Sequence of chain 1.E:
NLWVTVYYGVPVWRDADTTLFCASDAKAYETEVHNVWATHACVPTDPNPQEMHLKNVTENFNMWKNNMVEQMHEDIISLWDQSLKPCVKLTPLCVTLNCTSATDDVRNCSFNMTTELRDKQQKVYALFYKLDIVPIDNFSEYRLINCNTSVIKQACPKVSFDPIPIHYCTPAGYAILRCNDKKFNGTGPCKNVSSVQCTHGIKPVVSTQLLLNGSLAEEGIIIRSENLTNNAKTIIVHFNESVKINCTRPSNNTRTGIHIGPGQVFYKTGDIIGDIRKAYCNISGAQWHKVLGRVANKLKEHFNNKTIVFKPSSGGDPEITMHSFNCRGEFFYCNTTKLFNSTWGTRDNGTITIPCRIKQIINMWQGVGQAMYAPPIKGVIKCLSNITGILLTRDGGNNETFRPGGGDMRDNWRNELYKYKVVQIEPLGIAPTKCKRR

A small-molecule ligand and the protein it binds are described below.
Small molecule (SMILES): CC(=O)N[C@H]1[C@H](O[C@H]2[C@H](O)[C@@H](NC(C)=O)CO[C@@H]2CO)O[C@H](CO)[C@@H](O[C@@H]2O[C@H](CO)[C@@H](O)[C@H](O)[C@@H]2O)[C@@H]1O

Binding-site contacts:
Ligand atom C8 contacts residue ASN355 of chain 1.E at 3.8 Å.
Ligand atom C1 contacts residue SER419 of chain 1.E at 3.8 Å.
Ligand atom C2 contacts residue ASN242 of chain 1.E at 2.5 Å.
Ligand atom C1 contacts residue ASN242 of chain 1.E at 1.4 Å.
Ligand atom C8 contacts residue SER419 of chain 1.E at 3.7 Å.
Ligand atom O6 contacts residue ASP191 of chain 1.E at 3.8 Å.
Ligand atom C3 contacts residue SER419 of chain 1.E at 3.6 Å.
Ligand atom N2 contacts residue ASN242 of chain 1.E at 2.9 Å (h-bond).
Ligand atom C6 contacts residue LEU418 of chain 1.E at 4.4 Å (hydrophobic).
Ligand atom O7 contacts residue ASN242 of chain 1.E at 4.5 Å.
Ligand atom C4 contacts residue LEU418 of chain 1.E at 3.7 Å (hydrophobic).
Ligand atom C7 contacts residue SER419 of chain 1.E at 3.6 Å.
Ligand atom C6 contacts residue ASP191 of chain 1.E at 4.4 Å.
Ligand atom O7 contacts residue CYS356 of chain 1.E at 4.4 Å.
Ligand atom C7 contacts residue ASN242 of chain 1.E at 3.9 Å.
Ligand atom C3 contacts residue CYS417 of chain 1.E at 4.4 Å (hydrophobic).
Ligand atom C2 contacts residue LEU418 of chain 1.E at 4.1 Å (hydrophobic).
Ligand atom C8 contacts residue LEU241 of chain 1.E at 4.1 Å (hydrophobic).
Ligand atom O4 contacts residue LEU418 of chain 1.E at 3.7 Å.
Ligand atom C7 contacts residue ASN355 of chain 1.E at 4.0 Å.
Ligand atom C4 contacts residue ASN242 of chain 1.E at 4.2 Å.
Ligand atom C7 contacts residue LEU418 of chain 1.E at 4.2 Å (hydrophobic).
Ligand atom O3 contacts residue CYS417 of chain 1.E at 3.8 Å.
Ligand atom C3 contacts residue LEU418 of chain 1.E at 3.4 Å (hydrophobic).
Ligand atom O5 contacts residue LEU418 of chain 1.E at 4.1 Å.
Ligand atom O5 contacts residue ASN242 of chain 1.E at 2.3 Å (h-bond).
Ligand atom C3 contacts residue ASN242 of chain 1.E at 3.8 Å.
Ligand atom C5 contacts residue ASP191 of chain 1.E at 4.4 Å.
Ligand atom C2 contacts residue SER419 of chain 1.E at 3.5 Å.
Ligand atom C5 contacts residue ASN242 of chain 1.E at 3.6 Å.
Ligand atom C6 contacts residue CYS356 of chain 1.E at 4.4 Å (hydrophobic).
Ligand atom N2 contacts residue SER419 of chain 1.E at 2.8 Å (h-bond).
Ligand atom C6 contacts residue ARG357 of chain 1.E at 4.1 Å.
Ligand atom O7 contacts residue ASN355 of chain 1.E at 3.5 Å (h-bond).
Ligand atom O3 contacts residue CYS356 of chain 1.E at 3.9 Å.
Ligand atom O7 contacts residue LEU418 of chain 1.E at 3.1 Å.
Ligand atom O3 contacts residue SER419 of chain 1.E at 4.3 Å.
Ligand atom O6 contacts residue ARG357 of chain 1.E at 4.1 Å.
Ligand atom C1 contacts residue LEU418 of chain 1.E at 3.8 Å (hydrophobic).
Ligand atom C5 contacts residue LEU418 of chain 1.E at 3.4 Å (hydrophobic).